Sequence of chain 1.A:
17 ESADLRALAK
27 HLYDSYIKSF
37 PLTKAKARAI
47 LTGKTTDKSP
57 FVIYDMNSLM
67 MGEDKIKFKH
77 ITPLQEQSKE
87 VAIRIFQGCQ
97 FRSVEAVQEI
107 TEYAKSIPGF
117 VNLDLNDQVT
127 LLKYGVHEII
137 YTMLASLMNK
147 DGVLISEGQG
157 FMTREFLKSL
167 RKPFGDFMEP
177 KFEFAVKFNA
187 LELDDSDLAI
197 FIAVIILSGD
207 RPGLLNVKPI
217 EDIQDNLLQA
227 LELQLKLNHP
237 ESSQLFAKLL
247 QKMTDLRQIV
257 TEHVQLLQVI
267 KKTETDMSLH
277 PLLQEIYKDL

Binding-site contacts:
Ligand atom CAE contacts residue GLY94 of chain 1.A at 3.8 Å.
Ligand atom CAN contacts residue LEU140 of chain 1.A at 4.0 Å (hydrophobic).
Ligand atom OAB contacts residue ARG98 of chain 1.A at 3.7 Å.
Ligand atom CAP contacts residue MET174 of chain 1.A at 3.7 Å (hydrophobic).
Ligand atom OAR contacts residue ILE151 of chain 1.A at 4.0 Å.
Ligand atom CAW contacts residue CYS95 of chain 1.A at 3.4 Å (hydrophobic).
Ligand atom CAK contacts residue SER99 of chain 1.A at 3.0 Å.
Ligand atom CAG contacts residue SER99 of chain 1.A at 3.1 Å.
Ligand atom CAK contacts residue CYS95 of chain 1.A at 3.9 Å (hydrophobic).
Ligand atom CAH contacts residue HIS259 of chain 1.A at 3.8 Å.
Ligand atom CAH contacts residue CYS95 of chain 1.A at 4.0 Å (hydrophobic).
Ligand atom CAT contacts residue ILE151 of chain 1.A at 4.0 Å (hydrophobic).
Ligand atom OAA contacts residue ILE151 of chain 1.A at 3.4 Å.
Ligand atom CAI contacts residue GLY94 of chain 1.A at 3.6 Å.
Ligand atom CAL contacts residue CYS95 of chain 1.A at 3.4 Å (hydrophobic).
Ligand atom CAS contacts residue ARG98 of chain 1.A at 3.7 Å.
Ligand atom OAR contacts residue LEU150 of chain 1.A at 3.5 Å (h-bond).
Ligand atom CAI contacts residue CYS95 of chain 1.A at 4.0 Å (hydrophobic).
Ligand atom CAQ contacts residue ILE151 of chain 1.A at 4.0 Å (hydrophobic).
Ligand atom CAH contacts residue TYR137 of chain 1.A at 3.8 Å (hydrophobic).
Ligand atom OAA contacts residue ARG98 of chain 1.A at 3.5 Å (salt-bridge).
Ligand atom CAX contacts residue ILE151 of chain 1.A at 3.2 Å (hydrophobic).
Ligand atom CAM contacts residue LEU140 of chain 1.A at 4.1 Å (hydrophobic).
Ligand atom CAI contacts residue ARG98 of chain 1.A at 3.7 Å.
Ligand atom CAS contacts residue ILE151 of chain 1.A at 3.6 Å (hydrophobic).
Ligand atom CAT contacts residue CYS95 of chain 1.A at 4.0 Å (hydrophobic).
Ligand atom CAN contacts residue MET174 of chain 1.A at 4.0 Å (hydrophobic).
Ligand atom CAU contacts residue LEU140 of chain 1.A at 3.9 Å (hydrophobic).
Ligand atom CAH contacts residue LYS177 of chain 1.A at 3.7 Å.
Ligand atom CAQ contacts residue CYS95 of chain 1.A at 4.0 Å (hydrophobic).
Ligand atom CAD contacts residue TYR137 of chain 1.A at 3.0 Å (hydrophobic).
Ligand atom CAJ contacts residue ILE151 of chain 1.A at 3.8 Å (hydrophobic).
Ligand atom CAV contacts residue CYS95 of chain 1.A at 3.3 Å (hydrophobic).
Ligand atom CAD contacts residue HIS259 of chain 1.A at 3.6 Å.
Ligand atom CAL contacts residue MET174 of chain 1.A at 3.6 Å (hydrophobic).
Ligand atom CAG contacts residue TYR137 of chain 1.A at 3.8 Å (hydrophobic).
Ligand atom CAS contacts residue SER152 of chain 1.A at 3.8 Å.
Ligand atom OAA contacts residue SER152 of chain 1.A at 3.0 Å (h-bond).
Ligand atom CAP contacts residue CYS95 of chain 1.A at 3.6 Å (hydrophobic).
Ligand atom CAX contacts residue LEU150 of chain 1.A at 3.9 Å (hydrophobic).

This small molecule binds to this protein.
Small molecule (SMILES): O=C(O)[C@H](Cc1ccccc1)Oc1ccc(-c2ccccc2)cc1